Binding-site contacts:
Ligand atom N2 contacts residue ASN12 of chain 1.A at 4.0 Å.
Ligand atom O5 contacts residue ASN12 of chain 1.A at 2.5 Å (h-bond).
Ligand atom O7 contacts residue ASN12 of chain 1.A at 4.2 Å.
Ligand atom C5 contacts residue ASN12 of chain 1.A at 3.9 Å.
Ligand atom C7 contacts residue ASN12 of chain 1.A at 4.3 Å.
Ligand atom C1 contacts residue ASN12 of chain 1.A at 2.1 Å.
Ligand atom C2 contacts residue ASN12 of chain 1.A at 3.5 Å.

Sequence of chain 1.A:
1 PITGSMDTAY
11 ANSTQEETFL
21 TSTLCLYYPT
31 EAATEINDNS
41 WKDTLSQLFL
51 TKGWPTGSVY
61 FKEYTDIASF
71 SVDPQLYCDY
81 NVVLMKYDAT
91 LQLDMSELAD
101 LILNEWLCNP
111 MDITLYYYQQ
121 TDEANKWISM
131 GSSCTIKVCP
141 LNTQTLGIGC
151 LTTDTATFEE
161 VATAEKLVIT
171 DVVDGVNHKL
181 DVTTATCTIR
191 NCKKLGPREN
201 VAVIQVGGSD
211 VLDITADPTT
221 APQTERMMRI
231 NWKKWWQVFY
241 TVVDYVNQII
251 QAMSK

A protein and the small-molecule ligand that binds it are described below.
Small molecule (SMILES): CC(=O)N[C@H]1[C@H](O[C@H]2[C@H](O)[C@@H](NC(C)=O)CO[C@@H]2CO)O[C@H](CO)[C@@H](O)[C@@H]1O